A protein and the small-molecule ligand that binds it are described below.
Small molecule (SMILES): CC(=O)N[C@@H]1[C@@H](O)[C@H](O)[C@@H](CO)O[C@H]1O

Binding-site contacts:
Ligand atom C2 contacts residue LYS81 of chain 1.A at 3.4 Å.
Ligand atom C7 contacts residue LYS83 of chain 1.A at 4.1 Å.
Ligand atom C3 contacts residue LYS81 of chain 1.A at 3.5 Å.
Ligand atom C7 contacts residue LYS81 of chain 1.A at 4.0 Å.
Ligand atom O5 contacts residue ASN51 of chain 1.A at 2.4 Å (h-bond).
Ligand atom C4 contacts residue THR82 of chain 1.A at 4.5 Å.
Ligand atom C3 contacts residue LYS84 of chain 1.A at 4.4 Å.
Ligand atom C4 contacts residue LYS81 of chain 1.A at 4.5 Å.
Ligand atom C8 contacts residue ASN51 of chain 1.A at 4.4 Å.
Ligand atom C3 contacts residue ASN51 of chain 1.A at 3.8 Å.
Ligand atom O3 contacts residue LYS81 of chain 1.A at 4.5 Å.
Ligand atom O3 contacts residue LYS84 of chain 1.A at 3.0 Å.
Ligand atom O5 contacts residue LYS81 of chain 1.A at 4.4 Å.
Ligand atom C8 contacts residue SER87 of chain 1.A at 4.4 Å.
Ligand atom O7 contacts residue ASN51 of chain 1.A at 3.3 Å (h-bond).
Ligand atom C5 contacts residue LYS81 of chain 1.A at 4.4 Å.
Ligand atom C8 contacts residue ASP136 of chain 1.A at 4.1 Å.
Ligand atom C8 contacts residue LYS83 of chain 1.A at 3.5 Å.
Ligand atom O3 contacts residue THR82 of chain 1.A at 4.1 Å.
Ligand atom N2 contacts residue LYS83 of chain 1.A at 3.8 Å.
Ligand atom C4 contacts residue ASN51 of chain 1.A at 4.3 Å.
Ligand atom N2 contacts residue ASN51 of chain 1.A at 2.8 Å (h-bond).
Ligand atom C5 contacts residue ASN51 of chain 1.A at 3.7 Å.
Ligand atom O3 contacts residue LYS83 of chain 1.A at 4.3 Å.
Ligand atom N2 contacts residue LYS84 of chain 1.A at 4.4 Å.
Ligand atom O4 contacts residue THR82 of chain 1.A at 3.7 Å.
Ligand atom N2 contacts residue LYS81 of chain 1.A at 2.9 Å (salt-bridge).
Ligand atom C8 contacts residue LYS84 of chain 1.A at 4.0 Å.
Ligand atom C2 contacts residue ASN51 of chain 1.A at 2.4 Å.
Ligand atom C8 contacts residue LYS81 of chain 1.A at 4.3 Å.
Ligand atom C1 contacts residue LYS81 of chain 1.A at 3.2 Å.
Ligand atom C3 contacts residue THR82 of chain 1.A at 3.9 Å.
Ligand atom C7 contacts residue ASN51 of chain 1.A at 3.2 Å.
Ligand atom C1 contacts residue ASN51 of chain 1.A at 1.4 Å.
Ligand atom C8 contacts residue GLY86 of chain 1.A at 3.5 Å.

Sequence of chain 1.A:
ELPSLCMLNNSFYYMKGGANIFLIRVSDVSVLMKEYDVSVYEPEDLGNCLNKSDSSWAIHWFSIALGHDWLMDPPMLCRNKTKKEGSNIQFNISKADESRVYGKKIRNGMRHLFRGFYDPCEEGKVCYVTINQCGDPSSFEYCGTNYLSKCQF